The small molecule below binds the protein below.
Small molecule (SMILES): OCCCO

Sequence of chain 1.C:
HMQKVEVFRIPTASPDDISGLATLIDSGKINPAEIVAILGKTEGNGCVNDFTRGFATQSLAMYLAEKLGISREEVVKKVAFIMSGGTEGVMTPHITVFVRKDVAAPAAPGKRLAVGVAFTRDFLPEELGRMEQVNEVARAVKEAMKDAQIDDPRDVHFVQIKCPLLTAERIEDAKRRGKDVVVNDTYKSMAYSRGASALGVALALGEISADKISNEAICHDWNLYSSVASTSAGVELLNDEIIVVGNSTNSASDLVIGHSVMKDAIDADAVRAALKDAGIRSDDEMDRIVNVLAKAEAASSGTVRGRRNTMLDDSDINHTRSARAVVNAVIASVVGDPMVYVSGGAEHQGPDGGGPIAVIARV

Binding-site contacts:
Ligand atom O1 contacts residue GLU169 of chain 1.B at 3.8 Å.
Ligand atom C2 contacts residue THR303 of chain 1.C at 3.6 Å.
Ligand atom O3 contacts residue ARG308 of chain 1.C at 3.9 Å.
Ligand atom O3 contacts residue GLY306 of chain 1.C at 4.3 Å.
Ligand atom C1 contacts residue THR303 of chain 1.C at 3.7 Å.
Ligand atom C2 contacts residue GLY306 of chain 1.C at 3.5 Å.
Ligand atom O1 contacts residue ARG308 of chain 1.C at 4.0 Å.
Ligand atom C3 contacts residue GLY306 of chain 1.C at 3.9 Å.
Ligand atom O1 contacts residue THR303 of chain 1.C at 4.0 Å.
Ligand atom C2 contacts residue ARG308 of chain 1.C at 4.2 Å.

Sequence of chain 1.B:
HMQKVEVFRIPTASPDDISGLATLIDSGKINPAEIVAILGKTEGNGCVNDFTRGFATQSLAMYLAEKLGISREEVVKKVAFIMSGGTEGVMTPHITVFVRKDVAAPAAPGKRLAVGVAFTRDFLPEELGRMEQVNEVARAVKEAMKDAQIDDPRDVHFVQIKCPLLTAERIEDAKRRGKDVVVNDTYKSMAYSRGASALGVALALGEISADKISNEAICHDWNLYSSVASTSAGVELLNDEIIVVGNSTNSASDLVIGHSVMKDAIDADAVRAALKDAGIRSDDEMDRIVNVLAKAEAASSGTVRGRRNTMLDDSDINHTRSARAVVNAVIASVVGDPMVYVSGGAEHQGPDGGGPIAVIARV